The protein below binds the small molecule below.
Small molecule (SMILES): CC(=O)N[C@H]1[C@H](O[C@H]2[C@H](O)[C@@H](NC(C)=O)CO[C@@H]2CO)O[C@H](CO)[C@@H](O[C@@H]2O[C@H](CO[C@@H]3O[C@H](CO)[C@@H](O)[C@H](O)[C@@H]3O)[C@@H](O)[C@H](O[C@H]3O[C@H](CO)[C@@H](O)[C@H](O)[C@@H]3O)[C@@H]2O)[C@@H]1O

Binding-site contacts:
Ligand atom C8 contacts residue TYR83 of chain 1.A at 3.6 Å (hydrophobic).
Ligand atom O3 contacts residue MAN1 of chain 1.O at 3.5 Å.
Ligand atom C6 contacts residue MAN1 of chain 1.O at 4.2 Å.
Ligand atom C2 contacts residue MAN1 of chain 1.O at 4.0 Å.
Ligand atom O6 contacts residue THR85 of chain 1.A at 3.8 Å.
Ligand atom C1 contacts residue ASN32 of chain 1.A at 1.4 Å.
Ligand atom C5 contacts residue ASN32 of chain 1.A at 3.6 Å.
Ligand atom C8 contacts residue TYR117 of chain 1.A at 3.6 Å (hydrophobic).
Ligand atom O7 contacts residue PHE115 of chain 1.A at 3.2 Å.
Ligand atom C2 contacts residue ASN32 of chain 1.A at 2.4 Å.
Ligand atom C8 contacts residue ASN59 of chain 1.A at 3.4 Å.
Ligand atom C8 contacts residue VAL118 of chain 1.A at 4.0 Å (hydrophobic).
Ligand atom C2 contacts residue TYR83 of chain 1.A at 4.3 Å (hydrophobic).
Ligand atom N2 contacts residue ASN32 of chain 1.A at 3.0 Å (h-bond).
Ligand atom O7 contacts residue TYR117 of chain 1.A at 2.6 Å (h-bond).
Ligand atom O3 contacts residue TYR117 of chain 1.A at 4.0 Å.
Ligand atom C3 contacts residue ASN32 of chain 1.A at 3.8 Å.
Ligand atom O4 contacts residue PHE115 of chain 1.A at 3.6 Å.
Ligand atom C5 contacts residue TYR83 of chain 1.A at 4.3 Å (hydrophobic).
Ligand atom O7 contacts residue ASN32 of chain 1.A at 3.3 Å (h-bond).
Ligand atom C7 contacts residue TYR117 of chain 1.A at 3.3 Å (hydrophobic).
Ligand atom O5 contacts residue ASN32 of chain 1.A at 2.3 Å (h-bond).
Ligand atom C1 contacts residue MAN1 of chain 1.O at 3.9 Å.
Ligand atom C5 contacts residue PHE115 of chain 1.A at 4.0 Å (hydrophobic).
Ligand atom N2 contacts residue PHE115 of chain 1.A at 4.2 Å.
Ligand atom O4 contacts residue MAN1 of chain 1.O at 3.6 Å.
Ligand atom C7 contacts residue PHE115 of chain 1.A at 3.8 Å (hydrophobic).
Ligand atom C7 contacts residue ASN32 of chain 1.A at 3.4 Å.
Ligand atom C3 contacts residue TYR83 of chain 1.A at 4.2 Å (hydrophobic).
Ligand atom N2 contacts residue TYR83 of chain 1.A at 3.6 Å.
Ligand atom C3 contacts residue MAN1 of chain 1.O at 3.9 Å.
Ligand atom C1 contacts residue TYR83 of chain 1.A at 4.1 Å (hydrophobic).
Ligand atom N2 contacts residue TYR117 of chain 1.A at 4.3 Å.
Ligand atom C8 contacts residue PHE115 of chain 1.A at 3.8 Å (hydrophobic).
Ligand atom O5 contacts residue MAN1 of chain 1.O at 3.5 Å.
Ligand atom C7 contacts residue ASN59 of chain 1.A at 4.1 Å.
Ligand atom C7 contacts residue TYR83 of chain 1.A at 4.2 Å (hydrophobic).
Ligand atom C4 contacts residue ASN32 of chain 1.A at 4.1 Å.
Ligand atom O6 contacts residue PHE115 of chain 1.A at 3.9 Å.
Ligand atom C6 contacts residue PHE115 of chain 1.A at 4.2 Å (hydrophobic).

Sequence of chain 1.A:
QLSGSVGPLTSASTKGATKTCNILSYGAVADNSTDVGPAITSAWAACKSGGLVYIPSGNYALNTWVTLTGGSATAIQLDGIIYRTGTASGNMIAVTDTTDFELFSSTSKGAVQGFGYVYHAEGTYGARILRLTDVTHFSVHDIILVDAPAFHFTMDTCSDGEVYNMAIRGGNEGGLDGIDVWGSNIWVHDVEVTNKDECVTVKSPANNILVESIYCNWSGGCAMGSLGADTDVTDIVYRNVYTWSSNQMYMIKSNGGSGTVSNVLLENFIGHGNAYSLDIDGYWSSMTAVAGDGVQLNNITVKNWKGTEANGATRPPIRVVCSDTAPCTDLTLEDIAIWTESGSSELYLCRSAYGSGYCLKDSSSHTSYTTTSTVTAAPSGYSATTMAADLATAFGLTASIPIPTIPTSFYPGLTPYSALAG